Binding-site contacts:
Ligand atom O11 contacts residue LEU194 of chain 1.A at 3.3 Å (h-bond).
Ligand atom C8 contacts residue LEU194 of chain 1.A at 3.6 Å (hydrophobic).
Ligand atom C19 contacts residue TYR160 of chain 1.A at 3.2 Å (hydrophobic).
Ligand atom S9 contacts residue NAP1 of chain 1.E at 3.9 Å.
Ligand atom C4 contacts residue ILE157 of chain 1.A at 3.9 Å (hydrophobic).
Ligand atom O12 contacts residue SER147 of chain 1.A at 3.4 Å.
Ligand atom C13 contacts residue TYR160 of chain 1.A at 3.6 Å (hydrophobic).
Ligand atom S9 contacts residue SER147 of chain 1.A at 4.0 Å.
Ligand atom C13 contacts residue NAP1 of chain 1.E at 3.0 Å.
Ligand atom O11 contacts residue GLY193 of chain 1.A at 3.4 Å.
Ligand atom C24 contacts residue ASN101 of chain 1.A at 4.0 Å.
Ligand atom O11 contacts residue NAP1 of chain 1.E at 3.4 Å.
Ligand atom N10 contacts residue SER147 of chain 1.A at 3.3 Å.
Ligand atom C2 contacts residue TYR154 of chain 1.A at 3.8 Å (hydrophobic).
Ligand atom C26 contacts residue TYR160 of chain 1.A at 4.0 Å (hydrophobic).
Ligand atom C24 contacts residue TYR100 of chain 1.A at 3.8 Å (hydrophobic).
Ligand atom C16 contacts residue NAP1 of chain 1.E at 3.7 Å.
Ligand atom CL7 contacts residue TYR208 of chain 1.A at 2.7 Å.
Ligand atom C25 contacts residue TYR100 of chain 1.A at 3.8 Å (hydrophobic).
Ligand atom C23 contacts residue TYR160 of chain 1.A at 3.6 Å (hydrophobic).
Ligand atom C1 contacts residue TYR154 of chain 1.A at 3.9 Å (hydrophobic).
Ligand atom N10 contacts residue NAP1 of chain 1.E at 3.0 Å.
Ligand atom O12 contacts residue VAL148 of chain 1.A at 3.2 Å.
Ligand atom O12 contacts residue ALA149 of chain 1.A at 2.9 Å (h-bond).
Ligand atom O12 contacts residue LEU192 of chain 1.A at 3.9 Å.
Ligand atom C19 contacts residue NAP1 of chain 1.E at 3.6 Å.
Ligand atom CL7 contacts residue TYR154 of chain 1.A at 3.9 Å.
Ligand atom O22 contacts residue THR199 of chain 1.A at 3.9 Å.
Ligand atom C3 contacts residue TYR154 of chain 1.A at 4.0 Å (hydrophobic).
Ligand atom O11 contacts residue LEU192 of chain 1.A at 3.4 Å (h-bond).
Ligand atom C18 contacts residue NAP1 of chain 1.E at 3.4 Å.
Ligand atom C25 contacts residue ASN101 of chain 1.A at 2.7 Å.
Ligand atom N14 contacts residue NAP1 of chain 1.E at 3.3 Å.
Ligand atom C25 contacts residue LEU103 of chain 1.A at 3.8 Å (hydrophobic).
Ligand atom C15 contacts residue NAP1 of chain 1.E at 3.5 Å.
Ligand atom C15 contacts residue TYR160 of chain 1.A at 3.4 Å (hydrophobic).
Ligand atom C3 contacts residue ILE157 of chain 1.A at 3.6 Å (hydrophobic).
Ligand atom N14 contacts residue TYR160 of chain 1.A at 2.7 Å (h-bond).
Ligand atom N10 contacts residue TYR160 of chain 1.A at 3.7 Å.
Ligand atom C17 contacts residue NAP1 of chain 1.E at 3.4 Å.

Sequence of chain 1.A:
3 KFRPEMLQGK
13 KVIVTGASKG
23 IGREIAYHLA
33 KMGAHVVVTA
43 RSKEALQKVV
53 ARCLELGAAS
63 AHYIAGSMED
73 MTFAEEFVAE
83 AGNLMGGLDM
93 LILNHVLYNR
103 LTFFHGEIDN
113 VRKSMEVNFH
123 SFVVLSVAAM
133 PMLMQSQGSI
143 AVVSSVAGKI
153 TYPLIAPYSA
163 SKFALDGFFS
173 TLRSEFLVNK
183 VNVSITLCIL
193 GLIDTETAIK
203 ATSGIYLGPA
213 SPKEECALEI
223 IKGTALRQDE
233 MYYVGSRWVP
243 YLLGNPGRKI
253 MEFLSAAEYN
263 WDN

A protein and the small-molecule ligand that binds it are described below.
Small molecule (SMILES): CCN(CC)C(=O)Cc1cccc(NS(=O)(=O)c2cccc(Cl)c2C)n1